Binding-site contacts:
Ligand atom O contacts residue ASP92 of chain 1.A at 3.6 Å.
Ligand atom NH2 contacts residue GLU74 of chain 1.A at 2.9 Å (salt-bridge).
Ligand atom OE1 contacts residue PHE87 of chain 1.A at 3.4 Å.
Ligand atom CZ contacts residue GLU74 of chain 1.A at 3.4 Å.
Ligand atom CM2 contacts residue GLU53 of chain 1.A at 3.5 Å.
Ligand atom NH2 contacts residue GLU89 of chain 1.A at 3.3 Å (salt-bridge).
Ligand atom CE contacts residue ASP25 of chain 1.A at 3.6 Å.
Ligand atom CA contacts residue ALA94 of chain 1.A at 3.3 Å (hydrophobic).
Ligand atom CM1 contacts residue SER17 of chain 1.A at 3.3 Å.
Ligand atom CB contacts residue TYR96 of chain 1.A at 3.6 Å (hydrophobic).
Ligand atom N contacts residue ARG66 of chain 1.A at 3.7 Å.
Ligand atom O contacts residue LEU95 of chain 1.A at 3.1 Å.
Ligand atom NH1 contacts residue GLU74 of chain 1.A at 2.6 Å (salt-bridge).
Ligand atom C contacts residue ALA94 of chain 1.A at 3.6 Å (hydrophobic).
Ligand atom NZ contacts residue GLU14 of chain 1.A at 2.7 Å (salt-bridge).
Ligand atom N contacts residue TYR96 of chain 1.A at 2.9 Å (h-bond).
Ligand atom CM2 contacts residue ARG19 of chain 1.A at 3.6 Å.
Ligand atom CG contacts residue TYR96 of chain 1.A at 3.4 Å (hydrophobic).
Ligand atom CE contacts residue SER67 of chain 1.A at 3.6 Å.
Ligand atom NZ contacts residue ASP25 of chain 1.A at 2.9 Å (salt-bridge).
Ligand atom NE contacts residue ALA94 of chain 1.A at 3.7 Å.
Ligand atom NH2 contacts residue GLU71 of chain 1.A at 3.7 Å.
Ligand atom NE2 contacts residue ARG134 of chain 1.A at 3.1 Å (salt-bridge).
Ligand atom CG contacts residue ALA94 of chain 1.A at 3.6 Å (hydrophobic).
Ligand atom O contacts residue PRO69 of chain 1.A at 3.6 Å.
Ligand atom CE contacts residue PHE49 of chain 1.A at 3.5 Å (hydrophobic).
Ligand atom O contacts residue ALA94 of chain 1.A at 3.0 Å (h-bond).
Ligand atom CB contacts residue TYR96 of chain 1.A at 3.7 Å (hydrophobic).
Ligand atom C contacts residue LEU95 of chain 1.A at 3.6 Å (hydrophobic).
Ligand atom CE contacts residue TYR24 of chain 1.A at 3.4 Å (hydrophobic).
Ligand atom O contacts residue ARG66 of chain 1.A at 2.9 Å (salt-bridge).
Ligand atom O contacts residue TYR96 of chain 1.A at 3.5 Å.
Ligand atom CG contacts residue PRO69 of chain 1.A at 3.6 Å (hydrophobic).
Ligand atom NH2 contacts residue PRO69 of chain 1.A at 2.9 Å (h-bond).
Ligand atom N contacts residue ALA94 of chain 1.A at 2.9 Å (h-bond).
Ligand atom O contacts residue GLN93 of chain 1.A at 3.4 Å.
Ligand atom CM1 contacts residue ASP20 of chain 1.A at 3.6 Å.
Ligand atom CG contacts residue ARG66 of chain 1.A at 3.5 Å.
Ligand atom CD contacts residue ASP25 of chain 1.A at 3.5 Å.
Ligand atom CD contacts residue ARG66 of chain 1.A at 3.4 Å.

Sequence of chain 1.A:
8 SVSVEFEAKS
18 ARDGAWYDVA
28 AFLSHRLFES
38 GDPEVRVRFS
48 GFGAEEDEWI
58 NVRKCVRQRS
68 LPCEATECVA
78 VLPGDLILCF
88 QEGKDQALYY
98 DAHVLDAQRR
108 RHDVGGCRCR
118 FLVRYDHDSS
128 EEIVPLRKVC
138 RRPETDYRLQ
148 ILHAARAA

The small molecule below binds the protein below.
Small molecule (SMILES): C[C@H](NC(=O)[C@@H](NC(=O)[C@H](CCC(N)=O)NC(=O)[C@H](CCCCN)NC(=O)[C@@H](NC(=O)[C@@H](N)CCCN=C(N)N)[C@@H](C)O)[C@@H](C)O)C(=O)N[C@@H](CCCN=C(N)N)C(=O)N[C@H](C=O)CCCC[N+](C)(C)C